Sequence of chain 1.I:
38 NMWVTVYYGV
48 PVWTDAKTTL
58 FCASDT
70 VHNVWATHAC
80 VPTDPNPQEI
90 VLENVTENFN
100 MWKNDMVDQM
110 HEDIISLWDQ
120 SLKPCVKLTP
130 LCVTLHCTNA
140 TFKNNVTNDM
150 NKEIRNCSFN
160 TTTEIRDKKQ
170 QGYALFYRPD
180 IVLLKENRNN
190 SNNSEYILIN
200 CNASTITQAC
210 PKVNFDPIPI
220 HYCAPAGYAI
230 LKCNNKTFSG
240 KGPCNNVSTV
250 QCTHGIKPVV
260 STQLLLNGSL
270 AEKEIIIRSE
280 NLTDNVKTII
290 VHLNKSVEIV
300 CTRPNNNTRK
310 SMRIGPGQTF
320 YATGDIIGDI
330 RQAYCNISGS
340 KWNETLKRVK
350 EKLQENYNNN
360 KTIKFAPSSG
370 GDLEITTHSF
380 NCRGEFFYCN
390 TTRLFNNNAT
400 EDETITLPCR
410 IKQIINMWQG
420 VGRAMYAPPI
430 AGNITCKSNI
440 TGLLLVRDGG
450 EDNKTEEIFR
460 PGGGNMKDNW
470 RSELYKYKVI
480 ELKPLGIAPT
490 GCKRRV

This small molecule binds to this protein.
Small molecule (SMILES): CC(=O)N[C@H]1[C@H](O[C@H]2[C@H](O)[C@@H](NC(C)=O)CO[C@@H]2CO)O[C@H](CO)[C@@H](O)[C@@H]1O

Binding-site contacts:
Ligand atom C5 contacts residue ASN335 of chain 1.I at 3.7 Å.
Ligand atom C8 contacts residue THR301 of chain 1.I at 4.4 Å.
Ligand atom C7 contacts residue ASN335 of chain 1.I at 3.2 Å.
Ligand atom O3 contacts residue TYR333 of chain 1.I at 3.7 Å.
Ligand atom O5 contacts residue ASN335 of chain 1.I at 2.4 Å (h-bond).
Ligand atom O7 contacts residue ASN335 of chain 1.I at 3.2 Å (h-bond).
Ligand atom C7 contacts residue TYR333 of chain 1.I at 3.9 Å (hydrophobic).
Ligand atom N2 contacts residue ASN335 of chain 1.I at 2.9 Å (h-bond).
Ligand atom C2 contacts residue TYR333 of chain 1.I at 3.6 Å (hydrophobic).
Ligand atom O5 contacts residue THR403 of chain 1.I at 4.1 Å.
Ligand atom C1 contacts residue TYR333 of chain 1.I at 3.6 Å (hydrophobic).
Ligand atom C2 contacts residue ASN335 of chain 1.I at 2.4 Å.
Ligand atom C8 contacts residue TYR333 of chain 1.I at 3.9 Å (hydrophobic).
Ligand atom C8 contacts residue VAL299 of chain 1.I at 3.8 Å (hydrophobic).
Ligand atom C3 contacts residue ASN335 of chain 1.I at 3.8 Å.
Ligand atom C8 contacts residue ASN335 of chain 1.I at 4.4 Å.
Ligand atom N2 contacts residue TYR333 of chain 1.I at 2.9 Å (h-bond).
Ligand atom C4 contacts residue ASN335 of chain 1.I at 4.2 Å.
Ligand atom C3 contacts residue TYR333 of chain 1.I at 3.4 Å (hydrophobic).
Ligand atom C1 contacts residue ASN335 of chain 1.I at 1.4 Å.